Binding-site contacts:
Ligand atom C6 contacts residue GLY119 of chain 1.A at 3.6 Å.
Ligand atom C6 contacts residue HIS440 of chain 1.A at 3.9 Å.
Ligand atom C2 contacts residue HIS440 of chain 1.A at 3.9 Å.
Ligand atom C4 contacts residue PHE331 of chain 1.A at 4.1 Å (hydrophobic).
Ligand atom C4 contacts residue GLY119 of chain 1.A at 3.8 Å.
Ligand atom N1 contacts residue TRP84 of chain 1.A at 4.3 Å.
Ligand atom O7 contacts residue GLY117 of chain 1.A at 3.6 Å.
Ligand atom C9 contacts residue GLY117 of chain 1.A at 4.4 Å.
Ligand atom C9 contacts residue GLY118 of chain 1.A at 4.0 Å.
Ligand atom C3 contacts residue GLY117 of chain 1.A at 4.4 Å.
Ligand atom C8 contacts residue GLY441 of chain 1.A at 4.2 Å.
Ligand atom O7 contacts residue SER200 of chain 1.A at 2.4 Å (h-bond).
Ligand atom C5 contacts residue HIS440 of chain 1.A at 3.5 Å.
Ligand atom O7 contacts residue GLY118 of chain 1.A at 2.7 Å (h-bond).
Ligand atom C8 contacts residue TRP84 of chain 1.A at 4.0 Å (hydrophobic).
Ligand atom C4 contacts residue HIS440 of chain 1.A at 3.2 Å.
Ligand atom O7 contacts residue GLU199 of chain 1.A at 4.3 Å.
Ligand atom C6 contacts residue TRP233 of chain 1.A at 4.1 Å (hydrophobic).
Ligand atom C3 contacts residue HIS440 of chain 1.A at 3.3 Å.
Ligand atom C5 contacts residue SER200 of chain 1.A at 1.4 Å.
Ligand atom C4 contacts residue GLY118 of chain 1.A at 3.9 Å.
Ligand atom C6 contacts residue SER200 of chain 1.A at 2.4 Å.
Ligand atom C3 contacts residue GLY118 of chain 1.A at 3.6 Å.
Ligand atom C10 contacts residue TRP84 of chain 1.A at 3.8 Å (hydrophobic).
Ligand atom C9 contacts residue TRP84 of chain 1.A at 3.9 Å (hydrophobic).
Ligand atom O7 contacts residue GLY119 of chain 1.A at 2.7 Å (h-bond).
Ligand atom C5 contacts residue GLY118 of chain 1.A at 3.8 Å.
Ligand atom C8 contacts residue GLU199 of chain 1.A at 3.6 Å.
Ligand atom C6 contacts residue ALA201 of chain 1.A at 4.3 Å (hydrophobic).
Ligand atom C6 contacts residue PHE331 of chain 1.A at 4.2 Å (hydrophobic).
Ligand atom C3 contacts residue GLU199 of chain 1.A at 4.1 Å.
Ligand atom C2 contacts residue GLY118 of chain 1.A at 4.3 Å.
Ligand atom C6 contacts residue PHE288 of chain 1.A at 4.1 Å (hydrophobic).
Ligand atom C6 contacts residue PHE290 of chain 1.A at 4.1 Å (hydrophobic).
Ligand atom O7 contacts residue ALA201 of chain 1.A at 2.5 Å (h-bond).
Ligand atom C5 contacts residue ALA201 of chain 1.A at 3.3 Å (hydrophobic).
Ligand atom C5 contacts residue GLY119 of chain 1.A at 3.5 Å.
Ligand atom C4 contacts residue SER200 of chain 1.A at 2.5 Å.
Ligand atom C8 contacts residue HIS440 of chain 1.A at 4.3 Å.
Ligand atom C3 contacts residue SER200 of chain 1.A at 3.1 Å.

Sequence of chain 1.A:
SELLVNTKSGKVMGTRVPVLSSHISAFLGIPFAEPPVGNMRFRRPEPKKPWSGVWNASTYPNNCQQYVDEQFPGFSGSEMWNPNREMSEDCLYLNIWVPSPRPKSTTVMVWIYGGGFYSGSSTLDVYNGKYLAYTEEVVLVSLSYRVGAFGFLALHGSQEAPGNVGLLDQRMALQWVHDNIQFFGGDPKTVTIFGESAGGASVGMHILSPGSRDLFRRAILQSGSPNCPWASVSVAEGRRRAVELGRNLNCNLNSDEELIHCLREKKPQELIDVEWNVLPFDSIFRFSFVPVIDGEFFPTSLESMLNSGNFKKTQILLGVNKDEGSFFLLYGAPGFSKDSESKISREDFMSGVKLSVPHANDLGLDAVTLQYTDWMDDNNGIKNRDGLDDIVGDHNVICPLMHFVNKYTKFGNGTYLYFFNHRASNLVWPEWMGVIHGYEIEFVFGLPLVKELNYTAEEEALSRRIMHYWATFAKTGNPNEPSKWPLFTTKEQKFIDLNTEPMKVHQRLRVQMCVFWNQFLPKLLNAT

This small molecule binds to this protein.
Small molecule (SMILES): C[C@@H](O)CCC[N+](C)(C)C